Sequence of chain 1.H:
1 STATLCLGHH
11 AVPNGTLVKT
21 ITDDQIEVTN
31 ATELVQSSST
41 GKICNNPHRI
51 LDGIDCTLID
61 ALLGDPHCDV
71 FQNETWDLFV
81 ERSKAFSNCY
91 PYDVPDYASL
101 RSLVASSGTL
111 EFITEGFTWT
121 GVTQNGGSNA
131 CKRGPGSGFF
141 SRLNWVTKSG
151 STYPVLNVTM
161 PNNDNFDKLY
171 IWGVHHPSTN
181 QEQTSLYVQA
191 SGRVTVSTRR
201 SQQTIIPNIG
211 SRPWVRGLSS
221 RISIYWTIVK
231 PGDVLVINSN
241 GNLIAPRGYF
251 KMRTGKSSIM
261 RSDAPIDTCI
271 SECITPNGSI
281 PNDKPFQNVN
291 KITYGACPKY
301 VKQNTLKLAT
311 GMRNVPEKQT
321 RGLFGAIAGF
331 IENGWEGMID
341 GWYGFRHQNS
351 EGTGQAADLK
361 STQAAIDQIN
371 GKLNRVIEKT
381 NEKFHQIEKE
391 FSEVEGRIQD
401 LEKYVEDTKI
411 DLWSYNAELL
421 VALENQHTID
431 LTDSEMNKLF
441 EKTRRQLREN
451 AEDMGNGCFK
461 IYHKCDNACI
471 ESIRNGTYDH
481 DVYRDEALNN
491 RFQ

Binding-site contacts:
Ligand atom C3 contacts residue ASN475 of chain 1.H at 3.8 Å.
Ligand atom O5 contacts residue GLU471 of chain 1.H at 3.8 Å.
Ligand atom C8 contacts residue ASN475 of chain 1.H at 3.3 Å.
Ligand atom O6 contacts residue SER472 of chain 1.H at 4.3 Å.
Ligand atom C5 contacts residue THR477 of chain 1.H at 4.3 Å.
Ligand atom O7 contacts residue ASN475 of chain 1.H at 3.5 Å (h-bond).
Ligand atom C2 contacts residue ASN475 of chain 1.H at 2.4 Å.
Ligand atom N2 contacts residue THR477 of chain 1.H at 4.1 Å.
Ligand atom O5 contacts residue ASN475 of chain 1.H at 2.4 Å (h-bond).
Ligand atom C1 contacts residue THR477 of chain 1.H at 3.7 Å.
Ligand atom C7 contacts residue ASN475 of chain 1.H at 3.3 Å.
Ligand atom C2 contacts residue THR477 of chain 1.H at 4.4 Å.
Ligand atom C1 contacts residue ASN475 of chain 1.H at 1.4 Å.
Ligand atom C6 contacts residue SER472 of chain 1.H at 4.5 Å.
Ligand atom O5 contacts residue THR477 of chain 1.H at 4.0 Å.
Ligand atom C4 contacts residue ASN475 of chain 1.H at 4.2 Å.
Ligand atom O5 contacts residue SER472 of chain 1.H at 3.6 Å.
Ligand atom C5 contacts residue SER472 of chain 1.H at 4.4 Å.
Ligand atom N2 contacts residue ASN475 of chain 1.H at 2.9 Å (h-bond).
Ligand atom C1 contacts residue GLU471 of chain 1.H at 4.0 Å.
Ligand atom C5 contacts residue ASN475 of chain 1.H at 3.7 Å.
Ligand atom C1 contacts residue SER472 of chain 1.H at 4.2 Å.

The small molecule below binds the protein below.
Small molecule (SMILES): CC(=O)N[C@@H]1[C@@H](O)[C@H](O)[C@@H](CO)O[C@H]1O